This small molecule binds to this protein.
Small molecule (SMILES): CC(=O)N[C@H]1[C@H](O[C@H]2[C@H](O)[C@@H](NC(C)=O)CO[C@@H]2CO)O[C@H](CO)[C@@H](O)[C@@H]1O

Sequence of chain 2.H:
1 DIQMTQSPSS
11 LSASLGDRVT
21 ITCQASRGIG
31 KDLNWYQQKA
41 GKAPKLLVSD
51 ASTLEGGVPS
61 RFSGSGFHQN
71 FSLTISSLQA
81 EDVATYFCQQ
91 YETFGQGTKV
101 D

Sequence of chain 2.D:
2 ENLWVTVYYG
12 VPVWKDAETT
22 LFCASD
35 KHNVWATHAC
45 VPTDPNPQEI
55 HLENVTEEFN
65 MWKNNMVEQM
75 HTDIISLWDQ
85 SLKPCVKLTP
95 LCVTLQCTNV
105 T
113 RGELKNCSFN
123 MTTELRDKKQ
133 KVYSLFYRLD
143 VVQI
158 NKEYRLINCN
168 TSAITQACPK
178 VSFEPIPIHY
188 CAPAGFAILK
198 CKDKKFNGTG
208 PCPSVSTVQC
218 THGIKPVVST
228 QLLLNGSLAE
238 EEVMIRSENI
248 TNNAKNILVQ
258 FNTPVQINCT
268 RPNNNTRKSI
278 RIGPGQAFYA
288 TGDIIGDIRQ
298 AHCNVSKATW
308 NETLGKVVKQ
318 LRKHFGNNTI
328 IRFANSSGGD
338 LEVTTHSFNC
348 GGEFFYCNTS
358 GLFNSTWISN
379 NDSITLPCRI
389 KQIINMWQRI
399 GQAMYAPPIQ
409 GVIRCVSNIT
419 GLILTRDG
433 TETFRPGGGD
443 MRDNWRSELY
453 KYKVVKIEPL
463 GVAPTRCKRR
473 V

Binding-site contacts:
Ligand atom C8 contacts residue TYR91 of chain 2.H at 3.4 Å (hydrophobic).
Ligand atom C8 contacts residue ASP32 of chain 2.H at 3.8 Å.
Ligand atom C8 contacts residue THR248 of chain 2.D at 3.4 Å.
Ligand atom C5 contacts residue ASN246 of chain 2.D at 3.7 Å.
Ligand atom N2 contacts residue ILE29 of chain 2.H at 3.6 Å.
Ligand atom C1 contacts residue ASP32 of chain 2.H at 4.0 Å.
Ligand atom O6 contacts residue GLY30 of chain 2.H at 3.5 Å.
Ligand atom C7 contacts residue TYR91 of chain 2.H at 3.9 Å (hydrophobic).
Ligand atom C7 contacts residue THR248 of chain 2.D at 3.6 Å.
Ligand atom O3 contacts residue GLY30 of chain 2.H at 3.2 Å.
Ligand atom N2 contacts residue ASP32 of chain 2.H at 3.2 Å (salt-bridge).
Ligand atom O5 contacts residue ASN246 of chain 2.D at 2.4 Å (h-bond).
Ligand atom C8 contacts residue ILE29 of chain 2.H at 3.7 Å (hydrophobic).
Ligand atom O7 contacts residue THR248 of chain 2.D at 3.2 Å (h-bond).
Ligand atom C7 contacts residue ILE29 of chain 2.H at 4.1 Å (hydrophobic).
Ligand atom O5 contacts residue GLU245 of chain 2.D at 4.0 Å.
Ligand atom O3 contacts residue ILE29 of chain 2.H at 3.8 Å.
Ligand atom C2 contacts residue ASN246 of chain 2.D at 2.4 Å.
Ligand atom O7 contacts residue ASN246 of chain 2.D at 3.2 Å (h-bond).
Ligand atom C3 contacts residue GLY30 of chain 2.H at 4.0 Å.
Ligand atom C3 contacts residue ASP32 of chain 2.H at 4.4 Å.
Ligand atom C5 contacts residue PHE67 of chain 2.H at 4.4 Å (hydrophobic).
Ligand atom C3 contacts residue PHE67 of chain 2.H at 4.0 Å (hydrophobic).
Ligand atom C3 contacts residue ILE29 of chain 2.H at 4.4 Å (hydrophobic).
Ligand atom N2 contacts residue TYR91 of chain 2.H at 4.1 Å.
Ligand atom C7 contacts residue ASN246 of chain 2.D at 3.2 Å.
Ligand atom C1 contacts residue ASN246 of chain 2.D at 1.4 Å.
Ligand atom O3 contacts residue PHE67 of chain 2.H at 3.7 Å.
Ligand atom O6 contacts residue PHE67 of chain 2.H at 4.0 Å.
Ligand atom C2 contacts residue PHE67 of chain 2.H at 4.4 Å (hydrophobic).
Ligand atom C7 contacts residue ASP32 of chain 2.H at 3.9 Å.
Ligand atom O5 contacts residue GLY30 of chain 2.H at 4.1 Å.
Ligand atom C4 contacts residue ASN246 of chain 2.D at 4.2 Å.
Ligand atom O4 contacts residue PHE67 of chain 2.H at 3.9 Å.
Ligand atom C4 contacts residue PHE67 of chain 2.H at 3.4 Å (hydrophobic).
Ligand atom C2 contacts residue ASP32 of chain 2.H at 4.0 Å.
Ligand atom C3 contacts residue ASN246 of chain 2.D at 3.8 Å.
Ligand atom N2 contacts residue ASN246 of chain 2.D at 2.8 Å (h-bond).
Ligand atom O6 contacts residue HIS68 of chain 2.H at 4.1 Å.
Ligand atom C8 contacts residue ASN246 of chain 2.D at 4.3 Å.